Sequence of chain 1.B:
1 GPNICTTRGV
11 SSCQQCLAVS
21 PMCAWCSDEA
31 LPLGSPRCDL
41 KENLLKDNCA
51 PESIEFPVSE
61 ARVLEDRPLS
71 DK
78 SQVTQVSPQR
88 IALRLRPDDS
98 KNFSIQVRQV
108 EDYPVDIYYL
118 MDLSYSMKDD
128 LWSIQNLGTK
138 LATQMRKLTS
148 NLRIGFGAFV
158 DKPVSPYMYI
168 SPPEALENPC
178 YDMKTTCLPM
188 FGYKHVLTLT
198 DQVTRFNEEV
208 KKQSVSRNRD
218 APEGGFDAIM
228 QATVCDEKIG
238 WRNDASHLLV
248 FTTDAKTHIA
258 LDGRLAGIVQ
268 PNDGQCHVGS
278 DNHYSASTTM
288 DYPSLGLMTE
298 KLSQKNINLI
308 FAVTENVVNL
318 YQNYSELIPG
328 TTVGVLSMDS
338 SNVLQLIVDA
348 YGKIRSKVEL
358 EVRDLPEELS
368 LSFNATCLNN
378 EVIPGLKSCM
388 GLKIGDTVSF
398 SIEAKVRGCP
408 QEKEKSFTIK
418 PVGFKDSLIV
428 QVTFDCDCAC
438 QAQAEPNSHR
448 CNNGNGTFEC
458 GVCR

Sequence of chain 1.A:
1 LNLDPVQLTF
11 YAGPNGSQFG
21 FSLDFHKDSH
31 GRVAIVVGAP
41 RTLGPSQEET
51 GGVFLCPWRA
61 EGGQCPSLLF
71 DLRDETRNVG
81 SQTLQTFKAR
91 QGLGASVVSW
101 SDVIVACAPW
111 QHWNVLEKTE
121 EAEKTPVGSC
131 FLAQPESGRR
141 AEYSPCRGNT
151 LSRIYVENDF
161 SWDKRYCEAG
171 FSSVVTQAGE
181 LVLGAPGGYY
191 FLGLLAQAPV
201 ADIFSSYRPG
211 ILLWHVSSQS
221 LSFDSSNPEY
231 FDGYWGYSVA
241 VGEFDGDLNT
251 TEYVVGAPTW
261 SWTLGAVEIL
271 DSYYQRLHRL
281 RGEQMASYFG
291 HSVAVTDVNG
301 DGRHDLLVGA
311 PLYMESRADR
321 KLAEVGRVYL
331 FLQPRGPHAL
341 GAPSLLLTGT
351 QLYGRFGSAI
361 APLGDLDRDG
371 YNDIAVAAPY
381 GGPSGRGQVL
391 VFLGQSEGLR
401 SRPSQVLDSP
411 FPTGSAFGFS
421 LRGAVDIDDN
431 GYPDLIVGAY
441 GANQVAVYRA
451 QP

A protein and the small-molecule ligand that binds it are described below.
Small molecule (SMILES): CCCCS(=O)(=O)N[C@@H](Cc1ccc(OCCCCC2CCNCC2)cc1)C(=O)O

Binding-site contacts:
Ligand atom CB contacts residue ASP217 of chain 1.B at 3.7 Å.
Ligand atom C17 contacts residue TYR189 of chain 1.A at 3.2 Å (hydrophobic).
Ligand atom C17 contacts residue SER225 of chain 1.A at 3.5 Å.
Ligand atom C17 contacts residue ASP224 of chain 1.A at 3.0 Å.
Ligand atom C2 contacts residue PHE160 of chain 1.A at 3.5 Å (hydrophobic).
Ligand atom C contacts residue TYR122 of chain 1.B at 3.4 Å (hydrophobic).
Ligand atom C contacts residue SER121 of chain 1.B at 3.7 Å.
Ligand atom CA contacts residue ASN215 of chain 1.B at 3.5 Å.
Ligand atom C16 contacts residue TYR189 of chain 1.A at 3.7 Å (hydrophobic).
Ligand atom CE1 contacts residue ARG216 of chain 1.B at 3.8 Å.
Ligand atom N contacts residue ASN215 of chain 1.B at 2.8 Å (h-bond).
Ligand atom CB contacts residue ASN215 of chain 1.B at 3.4 Å.
Ligand atom O contacts residue TYR122 of chain 1.B at 3.1 Å (h-bond).
Ligand atom OXT contacts residue GLU220 of chain 1.B at 3.1 Å (salt-bridge).
Ligand atom OXT contacts residue SER123 of chain 1.B at 2.7 Å (h-bond).
Ligand atom C contacts residue ASN215 of chain 1.B at 3.2 Å.
Ligand atom CG contacts residue ALA218 of chain 1.B at 3.7 Å (hydrophobic).
Ligand atom CD1 contacts residue ARG216 of chain 1.B at 3.1 Å.
Ligand atom C18 contacts residue ASP224 of chain 1.A at 3.7 Å.
Ligand atom O contacts residue ASN215 of chain 1.B at 2.5 Å (h-bond).
Ligand atom N18 contacts residue ASP224 of chain 1.A at 3.0 Å (salt-bridge).
Ligand atom OXT contacts residue SER121 of chain 1.B at 2.8 Å (h-bond).
Ligand atom N18 contacts residue SER225 of chain 1.A at 3.0 Å (h-bond).
Ligand atom O1 contacts residue TYR122 of chain 1.B at 3.7 Å.
Ligand atom O contacts residue SER121 of chain 1.B at 3.5 Å.
Ligand atom C19 contacts residue ASP159 of chain 1.A at 3.7 Å.
Ligand atom C contacts residue MG1 of chain 1.P at 3.4 Å.
Ligand atom C18 contacts residue PHE160 of chain 1.A at 3.5 Å (hydrophobic).
Ligand atom O contacts residue GLU220 of chain 1.B at 3.8 Å.
Ligand atom OXT contacts residue MG1 of chain 1.P at 2.4 Å.
Ligand atom O1 contacts residue ARG214 of chain 1.B at 3.1 Å (salt-bridge).
Ligand atom C contacts residue GLU220 of chain 1.B at 3.5 Å.
Ligand atom CE1 contacts residue ALA218 of chain 1.B at 3.8 Å (hydrophobic).
Ligand atom CD1 contacts residue ALA218 of chain 1.B at 3.3 Å (hydrophobic).
Ligand atom C contacts residue SER123 of chain 1.B at 3.4 Å.
Ligand atom CD1 contacts residue ASP217 of chain 1.B at 3.5 Å.
Ligand atom C16 contacts residue LEU192 of chain 1.A at 3.3 Å (hydrophobic).
Ligand atom OXT contacts residue TYR122 of chain 1.B at 3.3 Å (h-bond).
Ligand atom C17 contacts residue LEU192 of chain 1.A at 3.3 Å (hydrophobic).
Ligand atom C16 contacts residue PHE231 of chain 1.A at 3.8 Å (hydrophobic).